Sequence of chain 1.A:
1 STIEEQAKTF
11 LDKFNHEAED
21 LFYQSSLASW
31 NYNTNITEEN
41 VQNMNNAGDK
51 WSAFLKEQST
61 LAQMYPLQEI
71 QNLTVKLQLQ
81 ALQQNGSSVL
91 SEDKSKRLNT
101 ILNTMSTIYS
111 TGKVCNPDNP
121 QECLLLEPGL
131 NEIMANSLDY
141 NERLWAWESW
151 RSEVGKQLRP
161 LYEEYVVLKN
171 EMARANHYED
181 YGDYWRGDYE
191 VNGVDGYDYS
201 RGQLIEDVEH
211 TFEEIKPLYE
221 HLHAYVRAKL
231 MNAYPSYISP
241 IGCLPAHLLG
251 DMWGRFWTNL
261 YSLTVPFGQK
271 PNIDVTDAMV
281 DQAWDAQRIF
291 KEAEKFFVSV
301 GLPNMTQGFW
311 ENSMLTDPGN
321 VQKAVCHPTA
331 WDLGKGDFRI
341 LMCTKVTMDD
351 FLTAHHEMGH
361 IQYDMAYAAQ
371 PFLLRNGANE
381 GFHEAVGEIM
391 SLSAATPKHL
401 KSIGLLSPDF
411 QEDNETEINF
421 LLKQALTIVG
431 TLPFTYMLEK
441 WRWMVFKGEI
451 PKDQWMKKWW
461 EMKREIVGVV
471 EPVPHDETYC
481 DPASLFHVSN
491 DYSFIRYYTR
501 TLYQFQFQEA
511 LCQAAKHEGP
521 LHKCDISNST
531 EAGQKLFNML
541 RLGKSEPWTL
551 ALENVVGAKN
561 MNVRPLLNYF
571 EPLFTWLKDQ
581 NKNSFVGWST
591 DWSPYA

This protein binds this small molecule.
Small molecule (SMILES): CC(=O)N[C@@H]1[C@@H](O)[C@H](O)[C@@H](CO)O[C@H]1O

Binding-site contacts:
Ligand atom C5 contacts residue ASN528 of chain 1.A at 3.7 Å.
Ligand atom C8 contacts residue SER527 of chain 1.A at 4.4 Å.
Ligand atom O5 contacts residue ASN528 of chain 1.A at 2.4 Å (h-bond).
Ligand atom O3 contacts residue SER402 of chain 1.A at 3.2 Å.
Ligand atom C1 contacts residue ASN528 of chain 1.A at 1.4 Å.
Ligand atom C7 contacts residue ASN528 of chain 1.A at 3.8 Å.
Ligand atom O7 contacts residue ASN528 of chain 1.A at 4.3 Å.
Ligand atom C3 contacts residue ASN528 of chain 1.A at 3.8 Å.
Ligand atom N2 contacts residue SER527 of chain 1.A at 4.3 Å.
Ligand atom N2 contacts residue ASN528 of chain 1.A at 2.9 Å (h-bond).
Ligand atom C2 contacts residue ASN528 of chain 1.A at 2.4 Å.
Ligand atom C8 contacts residue LYS398 of chain 1.A at 4.1 Å.
Ligand atom C4 contacts residue ASN528 of chain 1.A at 4.2 Å.
Ligand atom O4 contacts residue SER402 of chain 1.A at 4.0 Å.
Ligand atom C8 contacts residue ASP525 of chain 1.A at 4.3 Å.
Ligand atom C3 contacts residue SER402 of chain 1.A at 3.9 Å.